Binding-site contacts:
Ligand atom O2 contacts residue SER61 of chain 1.D at 3.6 Å (h-bond).
Ligand atom C4 contacts residue PHE33 of chain 1.D at 3.9 Å (hydrophobic).
Ligand atom C2 contacts residue LG31 of chain 1.Q at 3.5 Å.
Ligand atom C12 contacts residue LG31 of chain 1.Q at 3.6 Å.
Ligand atom C10 contacts residue FOL1 of chain 1.T at 0.6 Å.
Ligand atom OXT contacts residue GLN37 of chain 1.D at 3.9 Å.
Ligand atom C7 contacts residue LEU69 of chain 1.D at 3.8 Å (hydrophobic).
Ligand atom O contacts residue GLN37 of chain 1.D at 3.6 Å.
Ligand atom C9 contacts residue FOL1 of chain 1.T at 0.3 Å.
Ligand atom OXT contacts residue PHE36 of chain 1.D at 3.8 Å.
Ligand atom O contacts residue ARG72 of chain 1.D at 3.3 Å (salt-bridge).
Ligand atom C2 contacts residue FOL1 of chain 1.T at 0.6 Å.
Ligand atom C7 contacts residue FOL1 of chain 1.T at 1.2 Å.
Ligand atom C7 contacts residue PHE36 of chain 1.D at 3.8 Å (hydrophobic).
Ligand atom C13 contacts residue FOL1 of chain 1.T at 1.3 Å.
Ligand atom C5 contacts residue PHE33 of chain 1.D at 3.7 Å (hydrophobic).
Ligand atom C1 contacts residue ILE62 of chain 1.D at 3.9 Å (hydrophobic).
Ligand atom O contacts residue LEU69 of chain 1.D at 3.6 Å.
Ligand atom C6 contacts residue FOL1 of chain 1.T at 0.4 Å.
Ligand atom C11 contacts residue FOL1 of chain 1.T at 0.4 Å.
Ligand atom C3 contacts residue FOL1 of chain 1.T at 0.9 Å.
Ligand atom C4 contacts residue FOL1 of chain 1.T at 0.6 Å.
Ligand atom C12 contacts residue LEU24 of chain 1.D at 3.9 Å (hydrophobic).
Ligand atom C1 contacts residue FOL1 of chain 1.T at 0.2 Å.
Ligand atom C11 contacts residue ASN66 of chain 1.D at 3.4 Å.
Ligand atom C5 contacts residue FOL1 of chain 1.T at 0.7 Å.
Ligand atom OXT contacts residue FOL1 of chain 1.T at 0.3 Å (h-bond).
Ligand atom C3 contacts residue PHE36 of chain 1.D at 3.3 Å (hydrophobic).
Ligand atom OXT contacts residue LEU69 of chain 1.D at 3.6 Å.
Ligand atom C15 contacts residue LEU69 of chain 1.D at 3.6 Å (hydrophobic).
Ligand atom OXT contacts residue ARG72 of chain 1.D at 3.6 Å (salt-bridge).
Ligand atom O2 contacts residue FOL1 of chain 1.T at 0.6 Å (h-bond).
Ligand atom C12 contacts residue NAP1 of chain 1.S at 3.6 Å.
Ligand atom C13 contacts residue ILE62 of chain 1.D at 3.9 Å (hydrophobic).
Ligand atom O contacts residue FOL1 of chain 1.T at 1.0 Å (h-bond).
Ligand atom C6 contacts residue ILE62 of chain 1.D at 3.7 Å (hydrophobic).
Ligand atom C13 contacts residue PRO63 of chain 1.D at 3.7 Å (hydrophobic).
Ligand atom C8 contacts residue FOL1 of chain 1.T at 0.7 Å.
Ligand atom C15 contacts residue FOL1 of chain 1.T at 0.5 Å.
Ligand atom C12 contacts residue FOL1 of chain 1.T at 1.1 Å.

Sequence of chain 1.D:
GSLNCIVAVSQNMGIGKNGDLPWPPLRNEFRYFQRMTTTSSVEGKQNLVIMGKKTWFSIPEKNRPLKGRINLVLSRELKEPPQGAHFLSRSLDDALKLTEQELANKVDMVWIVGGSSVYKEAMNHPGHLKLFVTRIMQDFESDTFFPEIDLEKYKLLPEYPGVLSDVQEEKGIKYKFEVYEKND

This small molecule binds to this protein.
Small molecule (SMILES): COc1ccc2cc([C@@H](C)C(=O)O)ccc2c1